Binding-site contacts:
Ligand atom C4 contacts residue PHE283 of chain 1.A at 3.6 Å (hydrophobic).
Ligand atom C21 contacts residue GLY279 of chain 1.A at 3.6 Å.
Ligand atom C14 contacts residue PHE283 of chain 1.A at 3.8 Å (hydrophobic).
Ligand atom C7 contacts residue GLN280 of chain 1.A at 3.8 Å.
Ligand atom C12 contacts residue TYR247 of chain 1.A at 3.6 Å (hydrophobic).
Ligand atom N11 contacts residue MET267 of chain 1.A at 3.1 Å.
Ligand atom C24 contacts residue HIS79 of chain 1.A at 3.8 Å.
Ligand atom C12 contacts residue MET267 of chain 1.A at 3.6 Å (hydrophobic).
Ligand atom O3 contacts residue PHE283 of chain 1.A at 3.4 Å.
Ligand atom C16 contacts residue GLY279 of chain 1.A at 3.5 Å.
Ligand atom C21 contacts residue MET267 of chain 1.A at 3.8 Å (hydrophobic).
Ligand atom C6 contacts residue PHE283 of chain 1.A at 3.7 Å (hydrophobic).
Ligand atom C22 contacts residue GLU275 of chain 1.A at 3.7 Å.
Ligand atom C1 contacts residue PHE250 of chain 1.A at 3.8 Å (hydrophobic).
Ligand atom N13 contacts residue PHE283 of chain 1.A at 3.1 Å.
Ligand atom N9 contacts residue PHE283 of chain 1.A at 3.6 Å.
Ligand atom C20 contacts residue GLU275 of chain 1.A at 3.8 Å.
Ligand atom O17 contacts residue GLN280 of chain 1.A at 2.8 Å (h-bond).
Ligand atom C22 contacts residue MET267 of chain 1.A at 3.8 Å (hydrophobic).
Ligand atom C19 contacts residue ILE246 of chain 1.A at 3.8 Å (hydrophobic).
Ligand atom C19 contacts residue GLN280 of chain 1.A at 3.7 Å.
Ligand atom C5 contacts residue PHE283 of chain 1.A at 3.5 Å (hydrophobic).
Ligand atom N15 contacts residue MET267 of chain 1.A at 3.6 Å.
Ligand atom N15 contacts residue PHE283 of chain 1.A at 3.3 Å.
Ligand atom N18 contacts residue TYR247 of chain 1.A at 2.7 Å (h-bond).
Ligand atom C16 contacts residue TYR247 of chain 1.A at 3.5 Å (hydrophobic).
Ligand atom C20 contacts residue TYR247 of chain 1.A at 3.5 Å (hydrophobic).
Ligand atom C8 contacts residue PHE283 of chain 1.A at 3.5 Å (hydrophobic).
Ligand atom C16 contacts residue MET267 of chain 1.A at 3.6 Å (hydrophobic).
Ligand atom C12 contacts residue GLY279 of chain 1.A at 3.7 Å.
Ligand atom C7 contacts residue MET267 of chain 1.A at 3.9 Å (hydrophobic).
Ligand atom N10 contacts residue ILE246 of chain 1.A at 3.8 Å.
Ligand atom O3 contacts residue PHE250 of chain 1.A at 3.9 Å.
Ligand atom C20 contacts residue GLY279 of chain 1.A at 3.7 Å.
Ligand atom N18 contacts residue GLY279 of chain 1.A at 3.6 Å.
Ligand atom C22 contacts residue GLY279 of chain 1.A at 3.7 Å.
Ligand atom C23 contacts residue GLY279 of chain 1.A at 3.7 Å.
Ligand atom C20 contacts residue MET267 of chain 1.A at 3.8 Å (hydrophobic).
Ligand atom C7 contacts residue TYR247 of chain 1.A at 3.1 Å (hydrophobic).
Ligand atom N9 contacts residue ILE246 of chain 1.A at 3.8 Å.

Sequence of chain 1.A:
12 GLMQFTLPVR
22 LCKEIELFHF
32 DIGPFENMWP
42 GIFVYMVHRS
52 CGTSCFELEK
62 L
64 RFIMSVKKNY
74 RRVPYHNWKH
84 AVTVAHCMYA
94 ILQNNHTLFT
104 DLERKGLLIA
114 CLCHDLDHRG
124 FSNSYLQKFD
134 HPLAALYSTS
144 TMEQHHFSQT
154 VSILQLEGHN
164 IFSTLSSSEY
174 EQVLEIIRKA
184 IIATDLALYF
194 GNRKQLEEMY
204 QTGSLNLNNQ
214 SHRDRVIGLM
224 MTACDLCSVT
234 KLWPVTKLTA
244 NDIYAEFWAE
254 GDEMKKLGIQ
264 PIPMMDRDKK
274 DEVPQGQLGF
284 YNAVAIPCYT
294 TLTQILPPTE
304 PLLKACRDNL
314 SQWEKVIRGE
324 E

The protein below binds the small molecule below.
Small molecule (SMILES): Cn1ncc(C(=O)N2CCC2)c1C(=O)Nc1cc(-c2ccccn2)[nH]n1